Binding-site contacts:
Ligand atom C5 contacts residue ARG347 of chain 1.A at 3.9 Å.
Ligand atom N3 contacts residue ILE348 of chain 1.A at 4.2 Å.
Ligand atom C4 contacts residue ARG277 of chain 1.A at 4.1 Å.
Ligand atom N1 contacts residue LYS276 of chain 1.A at 4.1 Å.
Ligand atom C2 contacts residue ILE348 of chain 1.A at 3.8 Å (hydrophobic).
Ligand atom C2 contacts residue GLY344 of chain 1.A at 4.1 Å.
Ligand atom N9 contacts residue ARG277 of chain 1.A at 4.2 Å.
Ligand atom C6 contacts residue ARG347 of chain 1.A at 3.7 Å.
Ligand atom N8 contacts residue ARG277 of chain 1.A at 3.5 Å (salt-bridge).
Ligand atom N3 contacts residue SER345 of chain 1.A at 4.0 Å.
Ligand atom N6 contacts residue SER280 of chain 1.A at 4.0 Å.
Ligand atom N1 contacts residue ARG277 of chain 1.A at 3.6 Å.
Ligand atom C2 contacts residue LYS276 of chain 1.A at 4.1 Å.
Ligand atom C6 contacts residue SER280 of chain 1.A at 3.8 Å.
Ligand atom C6 contacts residue GLY344 of chain 1.A at 4.2 Å.
Ligand atom C6 contacts residue ARG277 of chain 1.A at 3.6 Å.
Ligand atom N3 contacts residue LYS276 of chain 1.A at 3.9 Å.
Ligand atom C4 contacts residue SER345 of chain 1.A at 4.2 Å.
Ligand atom C2 contacts residue ARG277 of chain 1.A at 4.3 Å.
Ligand atom N8 contacts residue ASP371 of chain 1.A at 3.8 Å.
Ligand atom N6 contacts residue ARG277 of chain 1.A at 3.7 Å.
Ligand atom N9 contacts residue GLY344 of chain 1.A at 3.3 Å (h-bond).
Ligand atom N9 contacts residue SER345 of chain 1.A at 3.9 Å.
Ligand atom C5 contacts residue ARG277 of chain 1.A at 3.6 Å.
Ligand atom N8 contacts residue GLY344 of chain 1.A at 3.7 Å.
Ligand atom N1 contacts residue SER280 of chain 1.A at 2.7 Å (h-bond).
Ligand atom C4 contacts residue GLY344 of chain 1.A at 3.2 Å.
Ligand atom C2 contacts residue SER280 of chain 1.A at 3.3 Å.
Ligand atom C8 contacts residue GLY344 of chain 1.A at 3.7 Å.
Ligand atom N7 contacts residue ARG347 of chain 1.A at 3.3 Å (salt-bridge).
Ligand atom C5 contacts residue GLY344 of chain 1.A at 3.6 Å.
Ligand atom C8 contacts residue ARG277 of chain 1.A at 3.8 Å.
Ligand atom N6 contacts residue ARG347 of chain 1.A at 3.4 Å.
Ligand atom N7 contacts residue GLY344 of chain 1.A at 3.9 Å.
Ligand atom N1 contacts residue ARG347 of chain 1.A at 4.0 Å.
Ligand atom C8 contacts residue ARG347 of chain 1.A at 3.8 Å.
Ligand atom N7 contacts residue ARG277 of chain 1.A at 3.8 Å.
Ligand atom C2 contacts residue ARG347 of chain 1.A at 4.4 Å.
Ligand atom N8 contacts residue ARG347 of chain 1.A at 3.8 Å.
Ligand atom N3 contacts residue GLY344 of chain 1.A at 3.5 Å (h-bond).

A small-molecule ligand and the protein it binds are described below.
Small molecule (SMILES): Nc1nc2c(N)ncnc2[nH]1

Sequence of chain 1.A:
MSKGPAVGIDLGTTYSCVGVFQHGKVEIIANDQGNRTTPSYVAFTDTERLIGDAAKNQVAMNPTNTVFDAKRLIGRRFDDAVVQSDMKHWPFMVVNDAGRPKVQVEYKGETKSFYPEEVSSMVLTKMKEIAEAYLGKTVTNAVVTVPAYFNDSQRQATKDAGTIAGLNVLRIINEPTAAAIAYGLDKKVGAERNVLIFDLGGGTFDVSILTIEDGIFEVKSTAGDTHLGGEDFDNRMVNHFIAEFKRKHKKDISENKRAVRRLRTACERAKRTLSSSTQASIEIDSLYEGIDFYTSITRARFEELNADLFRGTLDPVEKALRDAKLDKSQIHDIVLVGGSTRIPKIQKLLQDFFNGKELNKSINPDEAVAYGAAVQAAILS